The protein below binds the small molecule below.
Small molecule (SMILES): CC(=O)N[C@H]1[C@H](O[C@H]2[C@H](O)[C@@H](NC(C)=O)CO[C@@H]2CO)O[C@H](CO)[C@@H](O[C@@H]2O[C@H](CO)[C@@H](O)[C@H](O[C@H]3O[C@H](CO)[C@@H](O)[C@H](O)[C@@H]3O)[C@@H]2O)[C@@H]1O

Binding-site contacts:
Ligand atom C4 contacts residue ARG313 of chain 1.A at 3.5 Å.
Ligand atom O2 contacts residue HIS71 of chain 1.A at 2.9 Å (h-bond).
Ligand atom C1 contacts residue ASN597 of chain 2.A at 1.4 Å.
Ligand atom O3 contacts residue ARG313 of chain 1.A at 3.0 Å (salt-bridge).
Ligand atom C7 contacts residue SER593 of chain 2.A at 3.9 Å.
Ligand atom C4 contacts residue GLU235 of chain 1.A at 3.8 Å.
Ligand atom C2 contacts residue GLN699 of chain 2.A at 3.7 Å.
Ligand atom O2 contacts residue ARG313 of chain 1.A at 3.4 Å (salt-bridge).
Ligand atom C6 contacts residue GLU235 of chain 1.A at 3.9 Å.
Ligand atom N2 contacts residue SER593 of chain 2.A at 2.9 Å (h-bond).
Ligand atom O3 contacts residue GLU235 of chain 1.A at 3.8 Å.
Ligand atom O4 contacts residue GLU235 of chain 1.A at 3.4 Å (salt-bridge).
Ligand atom N2 contacts residue GLN699 of chain 2.A at 3.5 Å (h-bond).
Ligand atom C7 contacts residue ASN597 of chain 2.A at 3.8 Å.
Ligand atom C8 contacts residue ALA594 of chain 2.A at 3.8 Å (hydrophobic).
Ligand atom N2 contacts residue ASN597 of chain 2.A at 2.9 Å (h-bond).
Ligand atom C2 contacts residue SER593 of chain 2.A at 3.7 Å.
Ligand atom C2 contacts residue ARG313 of chain 1.A at 3.8 Å.
Ligand atom C8 contacts residue TYR236 of chain 1.A at 3.7 Å (hydrophobic).
Ligand atom O4 contacts residue ARG313 of chain 1.A at 3.9 Å.
Ligand atom C5 contacts residue ASN597 of chain 2.A at 3.6 Å.
Ligand atom O2 contacts residue GLU235 of chain 1.A at 2.1 Å (salt-bridge).
Ligand atom O5 contacts residue ASN597 of chain 2.A at 2.3 Å (h-bond).
Ligand atom C1 contacts residue SER593 of chain 2.A at 3.6 Å.
Ligand atom O5 contacts residue HIS71 of chain 1.A at 3.5 Å.
Ligand atom C3 contacts residue ARG313 of chain 1.A at 3.8 Å.
Ligand atom C1 contacts residue GLN699 of chain 2.A at 3.8 Å.
Ligand atom C1 contacts residue GLU235 of chain 1.A at 3.7 Å.
Ligand atom C8 contacts residue SER593 of chain 2.A at 3.9 Å.
Ligand atom O4 contacts residue GLU235 of chain 1.A at 3.3 Å (salt-bridge).
Ligand atom C3 contacts residue ARG313 of chain 1.A at 3.8 Å.
Ligand atom C3 contacts residue GLU235 of chain 1.A at 3.8 Å.
Ligand atom C3 contacts residue ASN597 of chain 2.A at 3.8 Å.
Ligand atom C7 contacts residue GLN699 of chain 2.A at 3.4 Å.
Ligand atom C6 contacts residue HIS71 of chain 1.A at 3.9 Å.
Ligand atom C5 contacts residue GLU235 of chain 1.A at 3.6 Å.
Ligand atom C8 contacts residue SER590 of chain 2.A at 3.5 Å.
Ligand atom O7 contacts residue GLN699 of chain 2.A at 3.2 Å (h-bond).
Ligand atom C2 contacts residue GLU235 of chain 1.A at 2.9 Å.
Ligand atom C2 contacts residue ASN597 of chain 2.A at 2.4 Å.

Sequence of chain 1.A:
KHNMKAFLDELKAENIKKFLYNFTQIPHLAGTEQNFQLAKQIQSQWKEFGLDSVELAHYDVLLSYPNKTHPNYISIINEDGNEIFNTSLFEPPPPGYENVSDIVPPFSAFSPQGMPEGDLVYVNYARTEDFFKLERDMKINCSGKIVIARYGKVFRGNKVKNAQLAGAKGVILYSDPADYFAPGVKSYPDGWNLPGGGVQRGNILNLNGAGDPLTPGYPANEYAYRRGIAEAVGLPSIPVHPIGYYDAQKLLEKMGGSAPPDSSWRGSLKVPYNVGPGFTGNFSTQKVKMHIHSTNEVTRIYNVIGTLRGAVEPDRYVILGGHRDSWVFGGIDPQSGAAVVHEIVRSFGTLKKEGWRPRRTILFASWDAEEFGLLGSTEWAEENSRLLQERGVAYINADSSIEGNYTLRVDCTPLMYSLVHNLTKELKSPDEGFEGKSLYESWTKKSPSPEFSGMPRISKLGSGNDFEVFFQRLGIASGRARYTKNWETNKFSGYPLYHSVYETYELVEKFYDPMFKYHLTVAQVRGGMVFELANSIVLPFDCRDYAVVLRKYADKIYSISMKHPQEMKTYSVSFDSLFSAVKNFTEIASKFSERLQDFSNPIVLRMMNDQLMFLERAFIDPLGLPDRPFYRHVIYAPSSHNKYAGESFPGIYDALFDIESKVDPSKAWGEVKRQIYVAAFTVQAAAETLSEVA

Sequence of chain 2.A:
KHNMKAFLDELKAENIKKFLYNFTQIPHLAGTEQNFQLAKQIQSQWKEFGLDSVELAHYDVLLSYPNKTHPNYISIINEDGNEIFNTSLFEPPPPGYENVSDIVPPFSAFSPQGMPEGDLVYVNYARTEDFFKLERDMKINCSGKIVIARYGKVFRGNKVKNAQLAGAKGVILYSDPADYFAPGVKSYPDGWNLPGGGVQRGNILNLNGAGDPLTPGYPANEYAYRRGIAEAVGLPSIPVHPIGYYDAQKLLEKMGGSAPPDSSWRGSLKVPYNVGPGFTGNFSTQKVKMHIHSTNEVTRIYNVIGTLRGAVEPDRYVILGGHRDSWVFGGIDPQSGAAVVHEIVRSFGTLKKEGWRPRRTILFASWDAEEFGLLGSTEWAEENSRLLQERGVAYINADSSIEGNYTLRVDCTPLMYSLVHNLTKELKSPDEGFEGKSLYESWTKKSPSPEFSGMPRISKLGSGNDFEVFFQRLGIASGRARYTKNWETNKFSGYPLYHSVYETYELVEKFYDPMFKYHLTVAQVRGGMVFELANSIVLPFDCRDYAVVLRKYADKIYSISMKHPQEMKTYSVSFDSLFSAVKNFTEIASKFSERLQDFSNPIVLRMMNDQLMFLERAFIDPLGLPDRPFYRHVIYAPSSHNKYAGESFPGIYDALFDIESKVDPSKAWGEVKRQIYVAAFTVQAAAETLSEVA